This protein binds this small molecule.
Small molecule (SMILES): O=P(O)(O)OC[C@@H](O)[C@@H](O)c1cnc[nH]1

Sequence of chain 10.A:
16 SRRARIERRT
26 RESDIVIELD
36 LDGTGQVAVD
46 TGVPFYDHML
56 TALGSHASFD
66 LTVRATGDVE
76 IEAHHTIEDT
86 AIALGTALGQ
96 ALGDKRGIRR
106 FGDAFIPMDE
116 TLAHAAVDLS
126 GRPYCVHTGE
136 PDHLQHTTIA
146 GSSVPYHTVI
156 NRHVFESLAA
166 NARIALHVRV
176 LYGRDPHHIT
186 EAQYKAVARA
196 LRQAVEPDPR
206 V

Binding-site contacts:
Ligand atom C3 contacts residue GLU27 of chain 10.A at 3.6 Å.
Ligand atom O3 contacts residue HIS53 of chain 18.A at 3.4 Å (h-bond).
Ligand atom O3 contacts residue HIS80 of chain 10.A at 3.3 Å (h-bond).
Ligand atom N1 contacts residue HIS79 of chain 10.A at 3.2 Å (h-bond).
Ligand atom O3 contacts residue MN1 of chain 18.D at 2.5 Å.
Ligand atom C6 contacts residue HIS79 of chain 10.A at 3.0 Å.
Ligand atom N2 contacts residue MET113 of chain 18.A at 3.6 Å.
Ligand atom C4 contacts residue MN1 of chain 18.D at 2.8 Å.
Ligand atom C3 contacts residue HIS80 of chain 10.A at 3.2 Å.
Ligand atom C6 contacts residue MN1 of chain 10.C at 3.0 Å.
Ligand atom O2 contacts residue GLU27 of chain 10.A at 3.1 Å (salt-bridge).
Ligand atom C5 contacts residue MET113 of chain 18.A at 3.5 Å (hydrophobic).
Ligand atom C4 contacts residue MET113 of chain 18.A at 3.6 Å (hydrophobic).
Ligand atom C6 contacts residue HIS182 of chain 18.A at 3.6 Å.
Ligand atom N1 contacts residue MET113 of chain 18.A at 3.5 Å.
Ligand atom N2 contacts residue HIS182 of chain 18.A at 3.2 Å (h-bond).
Ligand atom C6 contacts residue MN1 of chain 18.D at 3.4 Å.
Ligand atom C1 contacts residue GLU27 of chain 10.A at 3.1 Å.
Ligand atom C5 contacts residue MN1 of chain 10.C at 3.3 Å.
Ligand atom N1 contacts residue HIS183 of chain 18.A at 3.3 Å (h-bond).
Ligand atom OP5 contacts residue ARG105 of chain 15.A at 3.1 Å (salt-bridge).
Ligand atom P contacts residue LYS190 of chain 18.A at 3.5 Å.
Ligand atom OP6 contacts residue ARG127 of chain 15.A at 3.1 Å (salt-bridge).
Ligand atom O3 contacts residue GLU186 of chain 18.A at 2.7 Å (salt-bridge).
Ligand atom N2 contacts residue GLU186 of chain 18.A at 3.1 Å (salt-bridge).
Ligand atom OP6 contacts residue ARG105 of chain 15.A at 3.3 Å (salt-bridge).
Ligand atom C5 contacts residue GLU83 of chain 10.A at 3.4 Å.
Ligand atom C6 contacts residue HIS183 of chain 18.A at 3.5 Å.
Ligand atom N1 contacts residue MN1 of chain 10.C at 2.2 Å.
Ligand atom N2 contacts residue HIS80 of chain 10.A at 2.9 Å (h-bond).
Ligand atom OP1 contacts residue LYS190 of chain 18.A at 3.7 Å.
Ligand atom C3 contacts residue MN1 of chain 18.D at 3.0 Å.
Ligand atom OP6 contacts residue LYS190 of chain 18.A at 3.4 Å (salt-bridge).
Ligand atom OP5 contacts residue LYS190 of chain 18.A at 2.8 Å (salt-bridge).
Ligand atom C6 contacts residue MET113 of chain 18.A at 3.5 Å (hydrophobic).
Ligand atom C2 contacts residue GLU27 of chain 10.A at 3.5 Å.
Ligand atom N2 contacts residue MN1 of chain 18.D at 2.1 Å.
Ligand atom P contacts residue ARG105 of chain 15.A at 3.6 Å.
Ligand atom N1 contacts residue GLU83 of chain 10.A at 3.1 Å (salt-bridge).
Ligand atom C4 contacts residue HIS80 of chain 10.A at 3.2 Å.

Sequence of chain 15.A:
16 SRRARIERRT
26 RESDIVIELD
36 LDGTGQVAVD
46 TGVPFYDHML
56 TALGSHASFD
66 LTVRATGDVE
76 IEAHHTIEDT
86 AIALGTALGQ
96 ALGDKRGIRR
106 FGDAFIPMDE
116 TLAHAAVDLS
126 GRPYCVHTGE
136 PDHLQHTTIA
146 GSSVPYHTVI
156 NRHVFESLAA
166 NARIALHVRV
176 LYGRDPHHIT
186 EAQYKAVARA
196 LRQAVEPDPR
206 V

Sequence of chain 18.A:
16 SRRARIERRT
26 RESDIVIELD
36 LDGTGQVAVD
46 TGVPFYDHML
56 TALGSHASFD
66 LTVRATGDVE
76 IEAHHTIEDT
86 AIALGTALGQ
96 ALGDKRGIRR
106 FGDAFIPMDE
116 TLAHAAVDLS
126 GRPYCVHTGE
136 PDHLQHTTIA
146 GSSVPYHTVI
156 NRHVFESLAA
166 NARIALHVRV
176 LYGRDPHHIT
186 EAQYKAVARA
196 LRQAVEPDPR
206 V